A small-molecule ligand and the protein it binds are described below.
Small molecule (SMILES): CC(=O)N[C@H]1[C@H](O[C@H]2[C@H](O)[C@@H](NC(C)=O)CO[C@@H]2CO)O[C@H](CO)[C@@H](O)[C@@H]1O

Binding-site contacts:
Ligand atom C6 contacts residue LEU919 of chain 1.A at 4.4 Å (hydrophobic).
Ligand atom O7 contacts residue ASN714 of chain 1.A at 3.4 Å (h-bond).
Ligand atom O7 contacts residue GLN1068 of chain 1.A at 3.2 Å (h-bond).
Ligand atom C2 contacts residue ASN714 of chain 1.A at 2.4 Å.
Ligand atom C1 contacts residue LEU919 of chain 1.A at 4.4 Å (hydrophobic).
Ligand atom O5 contacts residue ASN714 of chain 1.A at 2.4 Å (h-bond).
Ligand atom O7 contacts residue LEU919 of chain 1.A at 3.3 Å.
Ligand atom C8 contacts residue LEU919 of chain 1.A at 4.0 Å (hydrophobic).
Ligand atom C5 contacts residue ASN714 of chain 1.A at 3.7 Å.
Ligand atom C5 contacts residue GLN923 of chain 1.A at 4.1 Å.
Ligand atom C7 contacts residue LEU919 of chain 1.A at 3.7 Å (hydrophobic).
Ligand atom O6 contacts residue GLN923 of chain 1.A at 4.1 Å.
Ligand atom C5 contacts residue LEU919 of chain 1.A at 3.9 Å (hydrophobic).
Ligand atom C6 contacts residue GLN923 of chain 1.A at 4.0 Å.
Ligand atom C3 contacts residue ASN714 of chain 1.A at 3.8 Å.
Ligand atom O5 contacts residue GLN1068 of chain 1.A at 4.4 Å.
Ligand atom C8 contacts residue GLN923 of chain 1.A at 4.4 Å.
Ligand atom C3 contacts residue LEU919 of chain 1.A at 4.5 Å (hydrophobic).
Ligand atom O4 contacts residue LEU919 of chain 1.A at 3.9 Å.
Ligand atom C4 contacts residue LEU919 of chain 1.A at 4.4 Å (hydrophobic).
Ligand atom O5 contacts residue GLN923 of chain 1.A at 4.4 Å.
Ligand atom C8 contacts residue ASN714 of chain 1.A at 4.4 Å.
Ligand atom C7 contacts residue GLN1068 of chain 1.A at 4.2 Å.
Ligand atom N2 contacts residue ASN714 of chain 1.A at 2.9 Å (h-bond).
Ligand atom C7 contacts residue ASN714 of chain 1.A at 3.3 Å.
Ligand atom C1 contacts residue ASN714 of chain 1.A at 1.4 Å.
Ligand atom C4 contacts residue ASN714 of chain 1.A at 4.2 Å.

Sequence of chain 1.A:
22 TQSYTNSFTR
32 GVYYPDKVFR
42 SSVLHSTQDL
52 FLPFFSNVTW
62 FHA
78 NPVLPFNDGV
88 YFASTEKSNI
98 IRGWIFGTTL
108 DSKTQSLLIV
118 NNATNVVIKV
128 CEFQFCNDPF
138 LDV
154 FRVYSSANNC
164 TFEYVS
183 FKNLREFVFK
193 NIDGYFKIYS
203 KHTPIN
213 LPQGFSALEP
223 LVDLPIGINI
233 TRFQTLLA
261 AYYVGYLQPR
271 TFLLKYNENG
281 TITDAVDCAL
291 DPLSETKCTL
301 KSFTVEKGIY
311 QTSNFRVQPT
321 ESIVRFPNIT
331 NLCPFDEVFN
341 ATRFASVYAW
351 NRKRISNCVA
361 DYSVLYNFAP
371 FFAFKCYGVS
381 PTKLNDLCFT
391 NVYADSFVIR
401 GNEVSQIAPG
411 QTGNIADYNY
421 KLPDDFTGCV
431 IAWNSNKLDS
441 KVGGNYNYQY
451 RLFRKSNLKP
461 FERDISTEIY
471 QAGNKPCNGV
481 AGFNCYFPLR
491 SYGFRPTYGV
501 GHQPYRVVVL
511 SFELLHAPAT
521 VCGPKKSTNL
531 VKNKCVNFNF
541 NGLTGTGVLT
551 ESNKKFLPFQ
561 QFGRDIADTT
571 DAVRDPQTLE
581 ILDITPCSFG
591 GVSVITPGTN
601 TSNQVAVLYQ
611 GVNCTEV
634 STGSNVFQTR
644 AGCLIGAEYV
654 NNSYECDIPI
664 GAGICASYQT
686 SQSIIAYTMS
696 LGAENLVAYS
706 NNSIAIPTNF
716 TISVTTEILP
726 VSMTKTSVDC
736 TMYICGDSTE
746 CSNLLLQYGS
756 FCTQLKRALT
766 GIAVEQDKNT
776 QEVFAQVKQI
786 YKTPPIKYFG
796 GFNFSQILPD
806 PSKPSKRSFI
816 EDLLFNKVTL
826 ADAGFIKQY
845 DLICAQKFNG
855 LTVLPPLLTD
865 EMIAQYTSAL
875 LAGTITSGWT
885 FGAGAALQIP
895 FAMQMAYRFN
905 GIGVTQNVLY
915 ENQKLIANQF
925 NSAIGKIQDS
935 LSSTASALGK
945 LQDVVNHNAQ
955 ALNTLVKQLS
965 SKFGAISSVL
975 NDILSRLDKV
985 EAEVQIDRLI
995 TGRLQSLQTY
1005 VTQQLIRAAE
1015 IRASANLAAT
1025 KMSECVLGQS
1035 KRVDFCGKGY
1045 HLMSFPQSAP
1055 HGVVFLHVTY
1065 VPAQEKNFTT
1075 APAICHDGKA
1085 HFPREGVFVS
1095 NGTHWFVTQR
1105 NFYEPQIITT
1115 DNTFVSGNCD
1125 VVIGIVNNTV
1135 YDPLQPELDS